Binding-site contacts:
Ligand atom C contacts residue THR198 of chain 1.C at 3.9 Å.
Ligand atom CA contacts residue THR98 of chain 1.C at 4.0 Å.
Ligand atom C contacts residue THR137 of chain 1.C at 4.3 Å.
Ligand atom CL contacts residue TYR65 of chain 1.C at 3.5 Å.
Ligand atom CA contacts residue THR198 of chain 1.C at 4.4 Å.
Ligand atom OXT contacts residue GLY196 of chain 1.C at 4.5 Å.
Ligand atom CL contacts residue PRO64 of chain 1.C at 3.6 Å.
Ligand atom N contacts residue THR198 of chain 1.C at 3.8 Å.
Ligand atom CB contacts residue CYS197 of chain 1.C at 4.3 Å (hydrophobic).
Ligand atom O contacts residue ASN97 of chain 1.C at 3.3 Å (h-bond).
Ligand atom OXT contacts residue THR98 of chain 1.C at 3.1 Å (h-bond).
Ligand atom N contacts residue CYS96 of chain 1.C at 2.8 Å (h-bond).
Ligand atom CL contacts residue SER34 of chain 1.C at 3.5 Å.
Ligand atom CA contacts residue SER34 of chain 1.C at 4.1 Å.
Ligand atom CA contacts residue THR137 of chain 1.C at 4.5 Å.
Ligand atom OXT contacts residue ASN97 of chain 1.C at 3.7 Å.
Ligand atom OXT contacts residue THR198 of chain 1.C at 4.4 Å.
Ligand atom O contacts residue THR98 of chain 1.C at 4.3 Å.
Ligand atom C contacts residue THR98 of chain 1.C at 3.9 Å.
Ligand atom CB contacts residue HIS199 of chain 1.C at 4.2 Å.
Ligand atom C contacts residue CYS197 of chain 1.C at 3.8 Å (hydrophobic).
Ligand atom C contacts residue CYS96 of chain 1.C at 3.5 Å (hydrophobic).
Ligand atom O contacts residue THR198 of chain 1.C at 2.9 Å (h-bond).
Ligand atom OXT contacts residue CYS96 of chain 1.C at 3.9 Å.
Ligand atom CB contacts residue SER34 of chain 1.C at 4.1 Å.
Ligand atom O contacts residue CYS197 of chain 1.C at 3.7 Å.
Ligand atom CA contacts residue CYS96 of chain 1.C at 3.2 Å (hydrophobic).
Ligand atom OXT contacts residue CYS197 of chain 1.C at 3.8 Å.
Ligand atom OXT contacts residue THR140 of chain 1.C at 4.2 Å.
Ligand atom CL contacts residue GLY66 of chain 1.C at 3.6 Å.
Ligand atom N contacts residue ASP33 of chain 1.C at 3.0 Å (salt-bridge).
Ligand atom N contacts residue SER34 of chain 1.C at 3.3 Å (h-bond).
Ligand atom O contacts residue CYS96 of chain 1.C at 3.8 Å.
Ligand atom CA contacts residue ASP33 of chain 1.C at 4.5 Å.
Ligand atom OXT contacts residue THR137 of chain 1.C at 3.6 Å.
Ligand atom CB contacts residue THR137 of chain 1.C at 4.1 Å.
Ligand atom C contacts residue ASN97 of chain 1.C at 3.7 Å.

Sequence of chain 1.C:
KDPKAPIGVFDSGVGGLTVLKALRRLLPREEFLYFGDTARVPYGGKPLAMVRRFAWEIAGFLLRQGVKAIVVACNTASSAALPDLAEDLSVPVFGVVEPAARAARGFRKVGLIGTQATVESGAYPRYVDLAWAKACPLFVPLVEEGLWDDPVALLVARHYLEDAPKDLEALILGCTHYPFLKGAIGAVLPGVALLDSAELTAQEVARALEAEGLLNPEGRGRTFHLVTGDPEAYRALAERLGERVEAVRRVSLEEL

This small molecule binds to this protein.
Small molecule (SMILES): N[C@H](CCl)C(=O)O